A small-molecule ligand and the protein it binds are described below.
Small molecule (SMILES): O=P(O)(O)C[C@H](O)Cn1cncn1

Sequence of chain 4.B:
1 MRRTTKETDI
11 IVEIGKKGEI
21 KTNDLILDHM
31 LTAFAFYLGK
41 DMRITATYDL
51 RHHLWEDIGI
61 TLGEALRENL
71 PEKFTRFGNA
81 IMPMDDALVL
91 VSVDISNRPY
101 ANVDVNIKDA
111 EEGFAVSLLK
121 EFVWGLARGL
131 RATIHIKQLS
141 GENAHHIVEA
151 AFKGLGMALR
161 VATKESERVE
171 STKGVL

Sequence of chain 4.A:
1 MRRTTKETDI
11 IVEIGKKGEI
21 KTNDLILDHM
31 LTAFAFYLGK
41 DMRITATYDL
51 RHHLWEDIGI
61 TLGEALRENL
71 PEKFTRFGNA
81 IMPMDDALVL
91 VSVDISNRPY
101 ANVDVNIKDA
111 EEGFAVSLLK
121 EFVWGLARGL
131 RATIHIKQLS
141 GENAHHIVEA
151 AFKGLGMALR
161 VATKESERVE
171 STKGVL

Sequence of chain 4.C:
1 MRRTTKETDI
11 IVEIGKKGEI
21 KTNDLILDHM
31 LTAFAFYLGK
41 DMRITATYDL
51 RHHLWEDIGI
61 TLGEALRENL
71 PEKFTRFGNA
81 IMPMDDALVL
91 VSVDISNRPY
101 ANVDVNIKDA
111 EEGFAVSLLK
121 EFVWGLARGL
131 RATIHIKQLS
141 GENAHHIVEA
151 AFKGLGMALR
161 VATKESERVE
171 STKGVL

Binding-site contacts:
Ligand atom C5 contacts residue HIS52 of chain 4.B at 3.2 Å.
Ligand atom N4 contacts residue MN1 of chain 4.G at 2.3 Å.
Ligand atom N1 contacts residue MET84 of chain 4.C at 3.3 Å.
Ligand atom C7 contacts residue GLU149 of chain 4.C at 3.1 Å.
Ligand atom N4 contacts residue HIS146 of chain 4.C at 3.4 Å (h-bond).
Ligand atom C3 contacts residue MN1 of chain 4.G at 3.2 Å.
Ligand atom O13 contacts residue GLU149 of chain 4.C at 2.9 Å (salt-bridge).
Ligand atom O10 contacts residue ARG76 of chain 4.A at 2.8 Å (salt-bridge).
Ligand atom C7 contacts residue MN1 of chain 4.I at 3.2 Å.
Ligand atom O13 contacts residue GLU7 of chain 4.B at 2.8 Å (salt-bridge).
Ligand atom N4 contacts residue MET84 of chain 4.C at 3.5 Å.
Ligand atom C7 contacts residue GLU7 of chain 4.B at 3.5 Å.
Ligand atom N4 contacts residue GLU56 of chain 4.B at 3.1 Å (salt-bridge).
Ligand atom O11 contacts residue ARG98 of chain 4.A at 3.1 Å (salt-bridge).
Ligand atom O10 contacts residue SER171 of chain 4.A at 2.6 Å (h-bond).
Ligand atom C6 contacts residue MN1 of chain 4.I at 3.6 Å.
Ligand atom N4 contacts residue HIS52 of chain 4.B at 3.1 Å (h-bond).
Ligand atom C5 contacts residue MN1 of chain 4.I at 3.2 Å.
Ligand atom N1 contacts residue GLU149 of chain 4.C at 3.3 Å (salt-bridge).
Ligand atom N2 contacts residue MN1 of chain 4.I at 3.3 Å.
Ligand atom N1 contacts residue HIS145 of chain 4.C at 3.2 Å (h-bond).
Ligand atom N1 contacts residue MN1 of chain 4.I at 2.2 Å.
Ligand atom C3 contacts residue GLU56 of chain 4.B at 3.4 Å.
Ligand atom N1 contacts residue HIS53 of chain 4.B at 3.1 Å (h-bond).
Ligand atom O11 contacts residue ARG76 of chain 4.A at 3.1 Å (salt-bridge).
Ligand atom C3 contacts residue MET84 of chain 4.C at 3.4 Å (hydrophobic).
Ligand atom C5 contacts residue MET84 of chain 4.C at 3.5 Å (hydrophobic).
Ligand atom C8 contacts residue GLU7 of chain 4.B at 3.6 Å.
Ligand atom O12 contacts residue ARG98 of chain 4.A at 2.7 Å (salt-bridge).
Ligand atom O13 contacts residue HIS53 of chain 4.B at 3.4 Å (h-bond).
Ligand atom C7 contacts residue MET84 of chain 4.C at 3.6 Å (hydrophobic).
Ligand atom O13 contacts residue HIS29 of chain 4.C at 3.0 Å (h-bond).
Ligand atom C5 contacts residue MN1 of chain 4.G at 3.3 Å.
Ligand atom O12 contacts residue LYS173 of chain 4.A at 2.7 Å (salt-bridge).
Ligand atom C8 contacts residue GLU149 of chain 4.C at 3.6 Å.
Ligand atom N2 contacts residue MET84 of chain 4.C at 3.3 Å.
Ligand atom C6 contacts residue GLU7 of chain 4.B at 3.6 Å.
Ligand atom O13 contacts residue MN1 of chain 4.I at 2.2 Å.
Ligand atom O11 contacts residue LYS153 of chain 4.C at 2.7 Å (salt-bridge).
Ligand atom C5 contacts residue HIS145 of chain 4.C at 3.2 Å.